Binding-site contacts:
Ligand atom C7 contacts residue LYS222 of chain 1.M at 4.1 Å.
Ligand atom O7 contacts residue LYS222 of chain 1.M at 4.2 Å.
Ligand atom C4 contacts residue ASN169 of chain 3.M at 4.2 Å.
Ligand atom C7 contacts residue ALA242 of chain 3.M at 4.0 Å (hydrophobic).
Ligand atom C8 contacts residue LYS222 of chain 1.M at 3.4 Å.
Ligand atom C1 contacts residue ASN240 of chain 3.M at 4.4 Å.
Ligand atom O7 contacts residue ALA242 of chain 3.M at 3.4 Å.
Ligand atom O5 contacts residue ASN169 of chain 3.M at 2.3 Å (h-bond).
Ligand atom O7 contacts residue ASN169 of chain 3.M at 3.5 Å (h-bond).
Ligand atom N2 contacts residue ALA242 of chain 3.M at 3.9 Å.
Ligand atom C2 contacts residue ASN169 of chain 3.M at 2.9 Å.
Ligand atom C5 contacts residue ASN169 of chain 3.M at 3.2 Å.
Ligand atom C7 contacts residue ASN169 of chain 3.M at 3.6 Å.
Ligand atom C2 contacts residue SER221 of chain 1.M at 4.0 Å.
Ligand atom C1 contacts residue ASP241 of chain 3.M at 4.4 Å.
Ligand atom C6 contacts residue ASN240 of chain 3.M at 3.7 Å.
Ligand atom C6 contacts residue ASN169 of chain 3.M at 4.2 Å.
Ligand atom C1 contacts residue ASN169 of chain 3.M at 1.5 Å.
Ligand atom O6 contacts residue LYS222 of chain 1.M at 4.0 Å.
Ligand atom C3 contacts residue ASN240 of chain 3.M at 4.3 Å.
Ligand atom O3 contacts residue LYS222 of chain 1.M at 4.2 Å.
Ligand atom O7 contacts residue ARG220 of chain 1.M at 4.4 Å.
Ligand atom C3 contacts residue ASN169 of chain 3.M at 3.9 Å.
Ligand atom C7 contacts residue SER221 of chain 1.M at 4.2 Å.
Ligand atom N2 contacts residue ASN169 of chain 3.M at 3.1 Å (h-bond).
Ligand atom C5 contacts residue ASN240 of chain 3.M at 4.1 Å.
Ligand atom N2 contacts residue SER221 of chain 1.M at 3.4 Å (h-bond).
Ligand atom O3 contacts residue SER221 of chain 1.M at 3.4 Å (h-bond).
Ligand atom C3 contacts residue SER221 of chain 1.M at 3.5 Å.

Sequence of chain 3.M:
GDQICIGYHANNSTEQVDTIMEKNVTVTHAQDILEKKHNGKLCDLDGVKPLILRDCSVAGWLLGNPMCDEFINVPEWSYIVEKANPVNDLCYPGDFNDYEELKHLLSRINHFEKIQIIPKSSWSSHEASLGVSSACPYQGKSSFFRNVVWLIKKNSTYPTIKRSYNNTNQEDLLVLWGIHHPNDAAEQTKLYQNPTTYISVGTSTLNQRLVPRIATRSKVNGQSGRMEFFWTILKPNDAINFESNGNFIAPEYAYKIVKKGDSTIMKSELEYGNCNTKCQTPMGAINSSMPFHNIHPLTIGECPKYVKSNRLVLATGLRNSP

Sequence of chain 1.M:
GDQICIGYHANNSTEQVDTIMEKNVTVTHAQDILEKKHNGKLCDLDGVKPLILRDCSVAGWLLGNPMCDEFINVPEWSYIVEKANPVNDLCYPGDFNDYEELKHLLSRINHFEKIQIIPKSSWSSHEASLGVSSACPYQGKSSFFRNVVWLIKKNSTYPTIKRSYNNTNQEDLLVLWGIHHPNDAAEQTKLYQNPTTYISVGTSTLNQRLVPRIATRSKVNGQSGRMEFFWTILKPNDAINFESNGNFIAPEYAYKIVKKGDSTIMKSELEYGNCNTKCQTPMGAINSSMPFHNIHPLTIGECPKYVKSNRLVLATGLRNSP

The small molecule below binds the protein below.
Small molecule (SMILES): CC(=O)N[C@H]1[C@H](O[C@H]2[C@H](O)[C@@H](NC(C)=O)CO[C@@H]2CO)O[C@H](CO)[C@@H](O)[C@@H]1O